A protein and the small-molecule ligand that binds it are described below.
Small molecule (SMILES): CC(=O)N[C@@H]1[C@@H](O)[C@H](O)[C@@H](CO)O[C@H]1O

Binding-site contacts:
Ligand atom C6 contacts residue PHE90 of chain 1.C at 3.4 Å (hydrophobic).
Ligand atom N2 contacts residue ASN160 of chain 1.A at 2.4 Å (h-bond).
Ligand atom C6 contacts residue SER31 of chain 1.C at 3.8 Å.
Ligand atom O5 contacts residue PHE90 of chain 1.C at 3.5 Å.
Ligand atom C3 contacts residue ASN160 of chain 1.A at 3.2 Å.
Ligand atom C4 contacts residue ASN160 of chain 1.A at 3.7 Å.
Ligand atom C5 contacts residue PHE90 of chain 1.C at 4.1 Å (hydrophobic).
Ligand atom C7 contacts residue ASN160 of chain 1.A at 3.2 Å.
Ligand atom O5 contacts residue ASN160 of chain 1.A at 2.4 Å (h-bond).
Ligand atom C8 contacts residue ASN160 of chain 1.A at 4.3 Å.
Ligand atom C2 contacts residue ASN160 of chain 1.A at 1.8 Å.
Ligand atom O6 contacts residue PHE90 of chain 1.C at 3.3 Å.
Ligand atom N2 contacts residue GLU159 of chain 1.A at 4.1 Å.
Ligand atom O6 contacts residue SER31 of chain 1.C at 3.4 Å (h-bond).
Ligand atom O7 contacts residue ASN160 of chain 1.A at 3.5 Å (h-bond).
Ligand atom O7 contacts residue GLU159 of chain 1.A at 3.2 Å (salt-bridge).
Ligand atom O4 contacts residue ASP49 of chain 1.C at 4.0 Å.
Ligand atom C8 contacts residue GLU159 of chain 1.A at 3.9 Å.
Ligand atom C5 contacts residue ASN160 of chain 1.A at 3.5 Å.
Ligand atom O5 contacts residue ASN30 of chain 1.C at 4.5 Å.
Ligand atom O6 contacts residue ASN30 of chain 1.C at 3.3 Å.
Ligand atom O3 contacts residue ASN160 of chain 1.A at 4.1 Å.
Ligand atom C7 contacts residue GLU159 of chain 1.A at 3.5 Å.
Ligand atom C1 contacts residue ASN160 of chain 1.A at 1.4 Å.

Sequence of chain 1.C:
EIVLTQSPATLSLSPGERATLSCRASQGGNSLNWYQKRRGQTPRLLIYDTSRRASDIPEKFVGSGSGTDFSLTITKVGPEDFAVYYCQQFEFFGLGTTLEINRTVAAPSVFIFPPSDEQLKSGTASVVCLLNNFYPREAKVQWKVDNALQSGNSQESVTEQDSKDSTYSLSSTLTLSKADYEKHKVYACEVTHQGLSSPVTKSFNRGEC

Sequence of chain 1.A:
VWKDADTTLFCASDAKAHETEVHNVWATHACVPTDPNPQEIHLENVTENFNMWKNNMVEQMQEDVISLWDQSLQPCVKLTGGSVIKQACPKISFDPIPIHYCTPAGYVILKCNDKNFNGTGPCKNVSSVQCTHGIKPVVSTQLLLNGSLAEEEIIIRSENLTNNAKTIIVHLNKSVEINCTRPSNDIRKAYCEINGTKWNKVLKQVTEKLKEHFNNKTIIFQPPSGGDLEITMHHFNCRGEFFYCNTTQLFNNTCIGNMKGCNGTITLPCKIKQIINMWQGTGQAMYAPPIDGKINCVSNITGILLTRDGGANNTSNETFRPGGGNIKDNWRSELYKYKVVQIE